The small molecule below binds the protein below.
Small molecule (SMILES): CC(=O)N[C@@H]1[C@@H](O)[C@H](O)[C@@H](CO)O[C@H]1O

Sequence of chain 1.A:
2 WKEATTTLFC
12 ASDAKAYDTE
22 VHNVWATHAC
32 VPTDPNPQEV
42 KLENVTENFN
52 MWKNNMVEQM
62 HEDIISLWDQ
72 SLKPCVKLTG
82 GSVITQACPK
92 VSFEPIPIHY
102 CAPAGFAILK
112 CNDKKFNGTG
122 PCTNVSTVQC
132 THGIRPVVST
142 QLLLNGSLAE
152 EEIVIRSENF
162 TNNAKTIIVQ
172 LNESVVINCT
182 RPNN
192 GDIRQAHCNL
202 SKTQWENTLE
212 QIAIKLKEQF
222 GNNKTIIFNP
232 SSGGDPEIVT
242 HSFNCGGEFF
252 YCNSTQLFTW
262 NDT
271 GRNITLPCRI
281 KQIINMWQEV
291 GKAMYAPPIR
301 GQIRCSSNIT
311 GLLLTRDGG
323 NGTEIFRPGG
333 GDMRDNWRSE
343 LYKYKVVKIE

Binding-site contacts:
Ligand atom O7 contacts residue LYS115 of chain 1.A at 3.9 Å.
Ligand atom C1 contacts residue ASN125 of chain 1.A at 1.4 Å.
Ligand atom O6 contacts residue LYS42 of chain 1.A at 4.0 Å.
Ligand atom C8 contacts residue LYS115 of chain 1.A at 4.1 Å.
Ligand atom O5 contacts residue THR124 of chain 1.A at 4.3 Å.
Ligand atom C6 contacts residue ASN125 of chain 1.A at 3.2 Å.
Ligand atom C1 contacts residue LYS115 of chain 1.A at 4.3 Å.
Ligand atom C3 contacts residue LYS115 of chain 1.A at 3.9 Å.
Ligand atom N2 contacts residue ASN125 of chain 1.A at 3.5 Å (h-bond).
Ligand atom O3 contacts residue LYS115 of chain 1.A at 3.6 Å.
Ligand atom C5 contacts residue ASN125 of chain 1.A at 3.2 Å.
Ligand atom C2 contacts residue ASN125 of chain 1.A at 2.7 Å.
Ligand atom C2 contacts residue LYS115 of chain 1.A at 3.5 Å.
Ligand atom C4 contacts residue LYS115 of chain 1.A at 3.8 Å.
Ligand atom C1 contacts residue THR124 of chain 1.A at 4.1 Å.
Ligand atom C3 contacts residue ASN125 of chain 1.A at 3.8 Å.
Ligand atom O5 contacts residue ASN125 of chain 1.A at 2.5 Å (h-bond).
Ligand atom O6 contacts residue ASN125 of chain 1.A at 2.6 Å (h-bond).
Ligand atom C4 contacts residue ASN125 of chain 1.A at 3.9 Å.
Ligand atom C1 contacts residue ASP114 of chain 1.A at 4.3 Å.
Ligand atom C7 contacts residue LYS115 of chain 1.A at 4.2 Å.